Sequence of chain 1.A:
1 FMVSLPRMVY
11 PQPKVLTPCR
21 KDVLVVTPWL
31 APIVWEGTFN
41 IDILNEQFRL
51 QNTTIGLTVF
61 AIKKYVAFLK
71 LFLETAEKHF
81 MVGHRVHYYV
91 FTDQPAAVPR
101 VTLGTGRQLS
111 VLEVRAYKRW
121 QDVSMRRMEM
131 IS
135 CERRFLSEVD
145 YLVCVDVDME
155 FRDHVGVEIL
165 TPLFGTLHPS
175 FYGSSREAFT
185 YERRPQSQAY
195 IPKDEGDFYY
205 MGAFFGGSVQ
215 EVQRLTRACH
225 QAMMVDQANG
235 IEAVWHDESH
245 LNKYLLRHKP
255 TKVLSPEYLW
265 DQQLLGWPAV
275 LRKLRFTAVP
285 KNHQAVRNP

Binding-site contacts:
Ligand atom C4 contacts residue GLU242 of chain 1.A at 3.4 Å.
Ligand atom C6 contacts residue PHE175 of chain 1.A at 4.1 Å (hydrophobic).
Ligand atom O6 contacts residue TYR203 of chain 1.A at 4.5 Å.
Ligand atom C6 contacts residue THR184 of chain 1.A at 3.3 Å.
Ligand atom C5 contacts residue TRP239 of chain 1.A at 3.8 Å (hydrophobic).
Ligand atom C1 contacts residue HIS172 of chain 1.A at 3.8 Å.
Ligand atom C6 contacts residue GLU242 of chain 1.A at 3.5 Å.
Ligand atom C6 contacts residue TRP239 of chain 1.A at 3.5 Å (hydrophobic).
Ligand atom O3 contacts residue MET205 of chain 1.A at 4.1 Å.
Ligand atom O5 contacts residue HIS172 of chain 1.A at 3.2 Å (h-bond).
Ligand atom O3 contacts residue GOL1 of chain 1.D at 4.0 Å.
Ligand atom O2 contacts residue UDP1 of chain 1.B at 3.9 Å.
Ligand atom C3 contacts residue TRP239 of chain 1.A at 3.8 Å (hydrophobic).
Ligand atom O6 contacts residue TRP239 of chain 1.A at 3.4 Å (h-bond).
Ligand atom C4 contacts residue HIS172 of chain 1.A at 3.9 Å.
Ligand atom C6 contacts residue TYR203 of chain 1.A at 3.8 Å (hydrophobic).
Ligand atom C6 contacts residue HIS172 of chain 1.A at 4.0 Å.
Ligand atom O6 contacts residue PHE175 of chain 1.A at 3.4 Å.
Ligand atom C3 contacts residue UDP1 of chain 1.B at 3.8 Å.
Ligand atom O2 contacts residue MET205 of chain 1.A at 4.4 Å.
Ligand atom O4 contacts residue HIS172 of chain 1.A at 2.8 Å (h-bond).
Ligand atom O1 contacts residue HIS172 of chain 1.A at 3.6 Å.
Ligand atom O5 contacts residue PHE175 of chain 1.A at 4.0 Å.
Ligand atom C4 contacts residue TRP239 of chain 1.A at 3.6 Å (hydrophobic).
Ligand atom C5 contacts residue GLU242 of chain 1.A at 4.1 Å.
Ligand atom O4 contacts residue MET205 of chain 1.A at 4.0 Å.
Ligand atom C5 contacts residue HIS172 of chain 1.A at 3.9 Å.
Ligand atom O4 contacts residue GLU242 of chain 1.A at 2.6 Å (salt-bridge).
Ligand atom C2 contacts residue MET205 of chain 1.A at 4.0 Å (hydrophobic).
Ligand atom O6 contacts residue THR184 of chain 1.A at 2.7 Å (h-bond).
Ligand atom C2 contacts residue HIS172 of chain 1.A at 3.9 Å.
Ligand atom C2 contacts residue UDP1 of chain 1.B at 4.4 Å.
Ligand atom O3 contacts residue UDP1 of chain 1.B at 2.6 Å (h-bond).
Ligand atom O3 contacts residue TRP239 of chain 1.A at 4.4 Å.
Ligand atom O1 contacts residue SER174 of chain 1.A at 3.9 Å.

A protein and the small-molecule ligand that binds it are described below.
Small molecule (SMILES): OC[C@H]1O[C@@H](O)[C@H](O)[C@@H](O)[C@H]1O